Sequence of chain 1.A:
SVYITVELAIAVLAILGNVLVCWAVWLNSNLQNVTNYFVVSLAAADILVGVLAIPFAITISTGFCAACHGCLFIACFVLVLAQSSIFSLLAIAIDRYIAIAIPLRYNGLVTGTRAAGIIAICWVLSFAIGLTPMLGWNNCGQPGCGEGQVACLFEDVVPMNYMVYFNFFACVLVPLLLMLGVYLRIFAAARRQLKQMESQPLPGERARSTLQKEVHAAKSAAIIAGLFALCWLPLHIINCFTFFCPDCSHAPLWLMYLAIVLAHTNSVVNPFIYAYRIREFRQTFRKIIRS

Binding-site contacts:
Ligand atom C19 contacts residue MET177 of chain 1.A at 3.5 Å (hydrophobic).
Ligand atom C3 contacts residue PHE168 of chain 1.A at 3.5 Å (hydrophobic).
Ligand atom C16 contacts residue ASN253 of chain 1.A at 3.8 Å.
Ligand atom C12 contacts residue ALA63 of chain 1.A at 4.0 Å (hydrophobic).
Ligand atom C16 contacts residue LEU249 of chain 1.A at 3.6 Å (hydrophobic).
Ligand atom N1 contacts residue PHE168 of chain 1.A at 3.2 Å.
Ligand atom C11 contacts residue PHE168 of chain 1.A at 3.7 Å (hydrophobic).
Ligand atom C13 contacts residue ILE274 of chain 1.A at 3.4 Å (hydrophobic).
Ligand atom N5 contacts residue HIS278 of chain 1.A at 4.0 Å.
Ligand atom C12 contacts residue ILE66 of chain 1.A at 4.0 Å (hydrophobic).
Ligand atom C8 contacts residue ILE274 of chain 1.A at 3.7 Å (hydrophobic).
Ligand atom C16 contacts residue HIS250 of chain 1.A at 3.3 Å.
Ligand atom N4 contacts residue ASN253 of chain 1.A at 2.8 Å (h-bond).
Ligand atom C8 contacts residue LEU249 of chain 1.A at 3.2 Å (hydrophobic).
Ligand atom C17 contacts residue HIS250 of chain 1.A at 3.3 Å.
Ligand atom C7 contacts residue ILE274 of chain 1.A at 4.0 Å (hydrophobic).
Ligand atom C13 contacts residue HIS278 of chain 1.A at 3.7 Å.
Ligand atom C15 contacts residue LEU249 of chain 1.A at 3.3 Å (hydrophobic).
Ligand atom C13 contacts residue LEU249 of chain 1.A at 3.4 Å (hydrophobic).
Ligand atom C14 contacts residue LEU249 of chain 1.A at 3.9 Å (hydrophobic).
Ligand atom C5 contacts residue ASN253 of chain 1.A at 3.6 Å.
Ligand atom C17 contacts residue MET177 of chain 1.A at 3.8 Å (hydrophobic).
Ligand atom C14 contacts residue MET177 of chain 1.A at 3.8 Å (hydrophobic).
Ligand atom C9 contacts residue LEU249 of chain 1.A at 3.8 Å (hydrophobic).
Ligand atom N5 contacts residue ILE274 of chain 1.A at 3.5 Å.
Ligand atom C7 contacts residue PHE168 of chain 1.A at 3.8 Å (hydrophobic).
Ligand atom C14 contacts residue ASN253 of chain 1.A at 3.6 Å.
Ligand atom N2 contacts residue PHE168 of chain 1.A at 3.3 Å.
Ligand atom C3 contacts residue ASN253 of chain 1.A at 3.3 Å.
Ligand atom C15 contacts residue ASN253 of chain 1.A at 2.9 Å.
Ligand atom C9 contacts residue ILE274 of chain 1.A at 3.4 Å (hydrophobic).
Ligand atom C14 contacts residue PHE168 of chain 1.A at 4.0 Å (hydrophobic).
Ligand atom N4 contacts residue PHE168 of chain 1.A at 3.4 Å.
Ligand atom C18 contacts residue MET177 of chain 1.A at 3.5 Å (hydrophobic).
Ligand atom C6 contacts residue PHE168 of chain 1.A at 3.1 Å (hydrophobic).
Ligand atom C13 contacts residue ALA277 of chain 1.A at 3.7 Å (hydrophobic).
Ligand atom C18 contacts residue LEU85 of chain 1.A at 3.9 Å (hydrophobic).
Ligand atom N3 contacts residue ASN253 of chain 1.A at 2.9 Å (h-bond).
Ligand atom C5 contacts residue PHE168 of chain 1.A at 3.2 Å (hydrophobic).
Ligand atom C19 contacts residue PHE168 of chain 1.A at 4.0 Å (hydrophobic).

The small molecule below binds the protein below.
Small molecule (SMILES): Cc1cc(-c2nnc(N)nc2-c2ccccc2)cc(C)n1